This protein binds this small molecule.
Small molecule (SMILES): COc1cc(OC)c(/C=C/S(=O)(=O)Cc2ccc(OC)c(NCC(=O)O)c2)c(OC)c1

Sequence of chain 1.A:
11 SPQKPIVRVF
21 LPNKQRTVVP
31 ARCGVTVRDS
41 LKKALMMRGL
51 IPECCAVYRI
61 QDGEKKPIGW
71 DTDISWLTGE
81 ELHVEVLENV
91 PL

Binding-site contacts:
Ligand atom C7 contacts residue ILE16 of chain 1.A at 4.0 Å (hydrophobic).
Ligand atom C8 contacts residue VAL29 of chain 1.A at 4.4 Å (hydrophobic).
Ligand atom C20 contacts residue THR27 of chain 1.A at 4.3 Å.
Ligand atom C20 contacts residue ARG48 of chain 1.A at 4.1 Å.
Ligand atom C21 contacts residue ARG48 of chain 1.A at 3.9 Å.
Ligand atom C21 contacts residue GLN25 of chain 1.A at 3.9 Å.
Ligand atom C15 contacts residue THR27 of chain 1.A at 3.4 Å.
Ligand atom C12 contacts residue MET47 of chain 1.A at 3.7 Å (hydrophobic).
Ligand atom C18 contacts residue MET47 of chain 1.A at 3.8 Å (hydrophobic).
Ligand atom O6 contacts residue THR27 of chain 1.A at 3.7 Å.
Ligand atom O6 contacts residue ARG26 of chain 1.A at 2.5 Å (salt-bridge).
Ligand atom C17 contacts residue THR27 of chain 1.A at 3.4 Å.
Ligand atom C8 contacts residue LYS43 of chain 1.A at 3.4 Å.
Ligand atom C7 contacts residue LYS14 of chain 1.A at 3.6 Å.
Ligand atom N1 contacts residue THR27 of chain 1.A at 3.6 Å.
Ligand atom O7 contacts residue ARG26 of chain 1.A at 4.3 Å.
Ligand atom C7 contacts residue PRO30 of chain 1.A at 4.0 Å (hydrophobic).
Ligand atom N1 contacts residue ARG26 of chain 1.A at 3.4 Å (salt-bridge).
Ligand atom C13 contacts residue THR27 of chain 1.A at 4.0 Å.
Ligand atom C18 contacts residue THR27 of chain 1.A at 3.8 Å.
Ligand atom C19 contacts residue ARG26 of chain 1.A at 3.0 Å.
Ligand atom C13 contacts residue MET47 of chain 1.A at 4.3 Å (hydrophobic).
Ligand atom O8 contacts residue ARG48 of chain 1.A at 2.9 Å (salt-bridge).
Ligand atom O2 contacts residue LYS43 of chain 1.A at 4.3 Å.
Ligand atom C8 contacts residue PRO30 of chain 1.A at 3.3 Å (hydrophobic).
Ligand atom O8 contacts residue GLN25 of chain 1.A at 3.1 Å (h-bond).
Ligand atom C15 contacts residue ARG26 of chain 1.A at 3.4 Å.
Ligand atom O2 contacts residue VAL28 of chain 1.A at 4.0 Å.
Ligand atom O1 contacts residue LYS14 of chain 1.A at 4.1 Å.
Ligand atom C16 contacts residue ARG26 of chain 1.A at 3.8 Å.
Ligand atom C8 contacts residue VAL28 of chain 1.A at 3.0 Å (hydrophobic).
Ligand atom O7 contacts residue GLN25 of chain 1.A at 4.0 Å.
Ligand atom C17 contacts residue MET47 of chain 1.A at 4.1 Å (hydrophobic).
Ligand atom C19 contacts residue THR27 of chain 1.A at 3.8 Å.
Ligand atom C5 contacts residue PRO30 of chain 1.A at 4.5 Å (hydrophobic).
Ligand atom C14 contacts residue THR27 of chain 1.A at 3.8 Å.
Ligand atom C14 contacts residue ARG26 of chain 1.A at 4.4 Å.
Ligand atom C19 contacts residue VAL28 of chain 1.A at 3.8 Å (hydrophobic).
Ligand atom C14 contacts residue VAL28 of chain 1.A at 4.0 Å (hydrophobic).
Ligand atom C16 contacts residue THR27 of chain 1.A at 3.2 Å.